Sequence of chain 1.K:
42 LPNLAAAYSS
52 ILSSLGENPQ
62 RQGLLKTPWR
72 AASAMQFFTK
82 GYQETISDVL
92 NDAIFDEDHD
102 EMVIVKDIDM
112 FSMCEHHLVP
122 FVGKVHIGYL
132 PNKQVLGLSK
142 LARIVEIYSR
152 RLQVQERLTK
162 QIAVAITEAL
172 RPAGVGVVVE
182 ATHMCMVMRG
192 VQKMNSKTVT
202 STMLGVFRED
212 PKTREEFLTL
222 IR

This protein binds this small molecule.
Small molecule (SMILES): N[C@@H](Cc1ccccc1)C(=O)O

Binding-site contacts:
Ligand atom CE2 contacts residue GLN78 of chain 1.N at 3.7 Å.
Ligand atom CB contacts residue THR79 of chain 1.M at 4.2 Å.
Ligand atom N contacts residue GLN78 of chain 1.N at 2.4 Å (h-bond).
Ligand atom CE2 contacts residue ARG14 of chain 1.N at 4.3 Å.
Ligand atom C contacts residue THR79 of chain 1.M at 4.0 Å.
Ligand atom O contacts residue GLN78 of chain 1.M at 4.2 Å.
Ligand atom CB contacts residue VAL76 of chain 1.M at 3.4 Å (hydrophobic).
Ligand atom CA contacts residue GLU210 of chain 1.K at 4.3 Å.
Ligand atom C contacts residue GLN78 of chain 1.N at 3.6 Å.
Ligand atom CZ contacts residue GLN12 of chain 1.N at 3.8 Å.
Ligand atom CD2 contacts residue ILE13 of chain 1.N at 3.5 Å (hydrophobic).
Ligand atom C contacts residue GLY77 of chain 1.M at 3.9 Å.
Ligand atom CD1 contacts residue VAL76 of chain 1.M at 3.7 Å (hydrophobic).
Ligand atom CD1 contacts residue ILE13 of chain 1.N at 3.9 Å (hydrophobic).
Ligand atom CZ contacts residue ARG14 of chain 1.N at 4.1 Å.
Ligand atom CD2 contacts residue VAL76 of chain 1.M at 3.7 Å (hydrophobic).
Ligand atom CD1 contacts residue THR79 of chain 1.M at 4.2 Å.
Ligand atom C contacts residue VAL76 of chain 1.M at 4.4 Å (hydrophobic).
Ligand atom CB contacts residue GLY77 of chain 1.M at 4.1 Å.
Ligand atom CE1 contacts residue VAL76 of chain 1.M at 4.0 Å (hydrophobic).
Ligand atom CE2 contacts residue ILE13 of chain 1.N at 3.5 Å (hydrophobic).
Ligand atom CE1 contacts residue MET15 of chain 1.N at 4.3 Å (hydrophobic).
Ligand atom CD2 contacts residue GLN78 of chain 1.N at 3.5 Å.
Ligand atom CE2 contacts residue GLN12 of chain 1.N at 3.4 Å.
Ligand atom CG contacts residue ILE13 of chain 1.N at 3.7 Å (hydrophobic).
Ligand atom CB contacts residue GLN78 of chain 1.N at 3.6 Å.
Ligand atom O contacts residue GLU210 of chain 1.K at 3.8 Å.
Ligand atom C contacts residue GLN78 of chain 1.M at 4.0 Å.
Ligand atom CZ contacts residue LEU80 of chain 1.N at 4.3 Å (hydrophobic).
Ligand atom CA contacts residue GLN78 of chain 1.N at 3.3 Å.
Ligand atom CZ contacts residue MET15 of chain 1.N at 4.0 Å (hydrophobic).
Ligand atom CA contacts residue THR79 of chain 1.M at 4.2 Å.
Ligand atom CZ contacts residue ILE13 of chain 1.N at 3.7 Å (hydrophobic).
Ligand atom N contacts residue GLU210 of chain 1.K at 3.5 Å (salt-bridge).
Ligand atom CG contacts residue VAL76 of chain 1.M at 3.8 Å (hydrophobic).
Ligand atom N contacts residue ILE13 of chain 1.N at 3.4 Å (h-bond).
Ligand atom O contacts residue THR79 of chain 1.M at 4.0 Å.
Ligand atom C contacts residue GLU210 of chain 1.K at 4.2 Å.
Ligand atom CA contacts residue ILE13 of chain 1.N at 4.1 Å (hydrophobic).
Ligand atom CE1 contacts residue ILE13 of chain 1.N at 3.9 Å (hydrophobic).

Sequence of chain 1.M:
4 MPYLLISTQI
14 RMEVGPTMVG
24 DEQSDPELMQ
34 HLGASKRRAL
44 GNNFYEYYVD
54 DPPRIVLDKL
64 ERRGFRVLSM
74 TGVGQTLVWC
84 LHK

Sequence of chain 1.N:
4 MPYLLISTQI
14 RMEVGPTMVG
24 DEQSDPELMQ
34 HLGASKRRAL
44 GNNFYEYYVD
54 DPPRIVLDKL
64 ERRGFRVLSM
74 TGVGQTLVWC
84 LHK